This small molecule binds to this protein.
Small molecule (SMILES): CC(=O)C(=O)O

Sequence of chain 2.A:
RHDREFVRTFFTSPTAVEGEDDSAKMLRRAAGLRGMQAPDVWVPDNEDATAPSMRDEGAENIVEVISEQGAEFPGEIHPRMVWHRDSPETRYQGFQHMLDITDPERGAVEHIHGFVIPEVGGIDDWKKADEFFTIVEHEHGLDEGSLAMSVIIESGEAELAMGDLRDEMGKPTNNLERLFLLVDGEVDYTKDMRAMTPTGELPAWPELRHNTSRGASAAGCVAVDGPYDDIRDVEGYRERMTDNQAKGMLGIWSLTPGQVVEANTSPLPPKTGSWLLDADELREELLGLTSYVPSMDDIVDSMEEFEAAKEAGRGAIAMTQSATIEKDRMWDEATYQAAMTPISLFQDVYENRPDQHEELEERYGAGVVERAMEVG

Binding-site contacts:
Ligand atom O contacts residue MG1 of chain 2.D at 1.9 Å.
Ligand atom CA contacts residue ARG84 of chain 2.A at 3.9 Å.
Ligand atom OXT contacts residue ASP192 of chain 2.A at 3.7 Å.
Ligand atom OXT contacts residue ACO1 of chain 2.B at 3.1 Å.
Ligand atom CB contacts residue GLY189 of chain 2.A at 4.2 Å.
Ligand atom O3 contacts residue ACO1 of chain 2.B at 2.9 Å (h-bond).
Ligand atom CB contacts residue ACO1 of chain 2.B at 2.7 Å.
Ligand atom O3 contacts residue TRP257 of chain 2.A at 4.1 Å.
Ligand atom O contacts residue ASP192 of chain 2.A at 2.8 Å (salt-bridge).
Ligand atom O3 contacts residue GLU158 of chain 2.A at 3.3 Å (salt-bridge).
Ligand atom C contacts residue GLU158 of chain 2.A at 3.4 Å.
Ligand atom OXT contacts residue GLU190 of chain 2.A at 3.2 Å (salt-bridge).
Ligand atom O contacts residue VAL191 of chain 2.A at 3.9 Å.
Ligand atom CA contacts residue ACO1 of chain 2.B at 2.5 Å.
Ligand atom CA contacts residue MG1 of chain 2.D at 2.8 Å.
Ligand atom C contacts residue VAL191 of chain 2.A at 3.7 Å (hydrophobic).
Ligand atom C contacts residue MG1 of chain 2.D at 2.8 Å.
Ligand atom CB contacts residue ARG84 of chain 2.A at 4.2 Å.
Ligand atom O contacts residue ACO1 of chain 2.B at 3.4 Å.
Ligand atom CB contacts residue MG1 of chain 2.D at 4.3 Å.
Ligand atom O3 contacts residue ARG84 of chain 2.A at 2.8 Å (salt-bridge).
Ligand atom O contacts residue ALA390 of chain 2.A at 4.0 Å.
Ligand atom CB contacts residue TRP257 of chain 2.A at 3.2 Å (hydrophobic).
Ligand atom O contacts residue GLY189 of chain 2.A at 3.8 Å.
Ligand atom C contacts residue ASP192 of chain 2.A at 3.7 Å.
Ligand atom O contacts residue GLU158 of chain 2.A at 2.7 Å (salt-bridge).
Ligand atom CA contacts residue GLY189 of chain 2.A at 4.0 Å.
Ligand atom OXT contacts residue GLY189 of chain 2.A at 3.0 Å.
Ligand atom OXT contacts residue GLU158 of chain 2.A at 4.3 Å.
Ligand atom OXT contacts residue VAL191 of chain 2.A at 2.8 Å (h-bond).
Ligand atom OXT contacts residue MG1 of chain 2.D at 4.0 Å.
Ligand atom C contacts residue GLY189 of chain 2.A at 3.6 Å.
Ligand atom C contacts residue GLU190 of chain 2.A at 4.3 Å.
Ligand atom CA contacts residue TRP257 of chain 2.A at 4.1 Å (hydrophobic).
Ligand atom CB contacts residue PRO231 of chain 2.A at 3.3 Å (hydrophobic).
Ligand atom CA contacts residue GLU158 of chain 2.A at 3.6 Å.
Ligand atom OXT contacts residue PRO231 of chain 2.A at 3.8 Å.
Ligand atom O3 contacts residue MG1 of chain 2.D at 2.2 Å.
Ligand atom O3 contacts residue ASP192 of chain 2.A at 4.0 Å.
Ligand atom C contacts residue ACO1 of chain 2.B at 2.7 Å.